This protein binds this small molecule.
Small molecule (SMILES): CC(=O)N[C@@H]1[C@@H](O)[C@H](O)[C@@H](CO)O[C@H]1O

Sequence of chain 1.B:
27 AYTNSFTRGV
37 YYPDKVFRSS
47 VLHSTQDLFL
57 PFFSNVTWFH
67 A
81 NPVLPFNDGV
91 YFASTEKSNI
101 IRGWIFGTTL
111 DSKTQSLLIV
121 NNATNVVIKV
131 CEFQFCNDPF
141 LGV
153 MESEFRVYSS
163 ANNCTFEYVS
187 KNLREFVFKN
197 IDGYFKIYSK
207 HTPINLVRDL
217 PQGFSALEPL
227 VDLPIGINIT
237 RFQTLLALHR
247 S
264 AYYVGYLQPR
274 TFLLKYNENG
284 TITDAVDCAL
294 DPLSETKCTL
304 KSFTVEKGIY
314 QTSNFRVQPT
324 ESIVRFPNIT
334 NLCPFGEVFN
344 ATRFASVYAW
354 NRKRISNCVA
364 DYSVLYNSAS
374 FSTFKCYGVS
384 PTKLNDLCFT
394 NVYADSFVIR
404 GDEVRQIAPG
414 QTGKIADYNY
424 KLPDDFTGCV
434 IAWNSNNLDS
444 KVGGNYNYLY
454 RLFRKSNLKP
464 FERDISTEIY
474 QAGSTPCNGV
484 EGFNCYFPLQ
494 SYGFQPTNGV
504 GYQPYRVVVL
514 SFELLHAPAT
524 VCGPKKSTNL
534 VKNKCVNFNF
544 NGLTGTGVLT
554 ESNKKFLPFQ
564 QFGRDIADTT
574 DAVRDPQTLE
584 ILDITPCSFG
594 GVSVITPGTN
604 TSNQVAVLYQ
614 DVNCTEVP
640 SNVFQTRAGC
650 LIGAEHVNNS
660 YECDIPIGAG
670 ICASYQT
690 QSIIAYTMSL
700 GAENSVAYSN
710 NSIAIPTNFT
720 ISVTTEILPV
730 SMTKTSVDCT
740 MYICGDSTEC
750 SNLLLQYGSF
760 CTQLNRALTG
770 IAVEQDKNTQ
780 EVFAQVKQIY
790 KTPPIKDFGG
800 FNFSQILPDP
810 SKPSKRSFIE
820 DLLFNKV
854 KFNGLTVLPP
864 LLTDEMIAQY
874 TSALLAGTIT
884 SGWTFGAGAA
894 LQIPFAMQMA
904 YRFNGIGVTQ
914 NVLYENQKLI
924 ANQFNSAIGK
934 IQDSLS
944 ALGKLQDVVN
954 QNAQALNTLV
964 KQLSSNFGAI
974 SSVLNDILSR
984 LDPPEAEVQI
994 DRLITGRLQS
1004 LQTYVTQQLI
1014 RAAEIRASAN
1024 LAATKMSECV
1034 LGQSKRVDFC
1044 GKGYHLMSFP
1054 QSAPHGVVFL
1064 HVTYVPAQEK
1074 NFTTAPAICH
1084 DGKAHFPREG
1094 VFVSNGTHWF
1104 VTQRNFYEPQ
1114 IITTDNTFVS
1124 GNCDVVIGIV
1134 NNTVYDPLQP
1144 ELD

Binding-site contacts:
Ligand atom C5 contacts residue ASN165 of chain 1.B at 3.7 Å.
Ligand atom C1 contacts residue ASN165 of chain 1.B at 1.4 Å.
Ligand atom O5 contacts residue GLU132 of chain 1.B at 4.0 Å.
Ligand atom C6 contacts residue ASN165 of chain 1.B at 4.4 Å.
Ligand atom C1 contacts residue GLU132 of chain 1.B at 3.6 Å.
Ligand atom C2 contacts residue ASN165 of chain 1.B at 2.5 Å.
Ligand atom C7 contacts residue ASN165 of chain 1.B at 3.9 Å.
Ligand atom C4 contacts residue ASN165 of chain 1.B at 4.3 Å.
Ligand atom O6 contacts residue ASN165 of chain 1.B at 3.8 Å.
Ligand atom C3 contacts residue ASN165 of chain 1.B at 3.8 Å.
Ligand atom O5 contacts residue ASN165 of chain 1.B at 2.4 Å (h-bond).
Ligand atom N2 contacts residue ASN165 of chain 1.B at 2.9 Å (h-bond).
Ligand atom O6 contacts residue ASN164 of chain 1.B at 4.3 Å.